Binding-site contacts:
Ligand atom O6 contacts residue NAG2 of chain 2.H at 3.7 Å.
Ligand atom C5 contacts residue NAG2 of chain 2.H at 3.8 Å.
Ligand atom C2 contacts residue NAG2 of chain 2.H at 2.8 Å.
Ligand atom C6 contacts residue PHE101 of chain 1.B at 3.7 Å (hydrophobic).
Ligand atom O3 contacts residue NAG2 of chain 2.H at 4.5 Å.
Ligand atom C1 contacts residue NAG2 of chain 2.H at 4.4 Å.
Ligand atom C5 contacts residue NAG2 of chain 2.H at 3.5 Å.
Ligand atom O6 contacts residue NAG2 of chain 2.H at 4.2 Å.
Ligand atom O6 contacts residue PHE101 of chain 1.B at 4.2 Å.
Ligand atom C6 contacts residue NAG2 of chain 2.H at 4.4 Å.
Ligand atom C3 contacts residue NAG2 of chain 2.H at 3.6 Å.
Ligand atom O5 contacts residue NAG2 of chain 2.H at 4.4 Å.
Ligand atom O5 contacts residue NAG2 of chain 2.H at 2.4 Å (h-bond).
Ligand atom C4 contacts residue NAG2 of chain 2.H at 3.6 Å.
Ligand atom C3 contacts residue NAG2 of chain 2.H at 4.0 Å.
Ligand atom O2 contacts residue NAG2 of chain 2.H at 3.1 Å (h-bond).
Ligand atom C1 contacts residue NAG2 of chain 2.H at 1.6 Å.
Ligand atom C4 contacts residue NAG2 of chain 2.H at 4.5 Å.
Ligand atom O4 contacts residue NAG2 of chain 2.H at 3.3 Å (h-bond).

This protein binds this small molecule.
Small molecule (SMILES): OC[C@H]1O[C@H](OC[C@H]2OC[C@@H](O)[C@@H](O[C@H]3O[C@H](CO)[C@@H](O)[C@H](O)[C@@H]3O)[C@@H]2O)[C@@H](O)[C@@H](O)[C@@H]1O

Sequence of chain 1.B:
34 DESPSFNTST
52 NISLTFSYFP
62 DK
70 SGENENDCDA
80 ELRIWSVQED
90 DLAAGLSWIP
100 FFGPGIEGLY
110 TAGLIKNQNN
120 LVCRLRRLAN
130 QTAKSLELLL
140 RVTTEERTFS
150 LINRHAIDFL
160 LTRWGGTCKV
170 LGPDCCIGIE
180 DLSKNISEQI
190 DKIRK